The protein below binds the small molecule below.
Small molecule (SMILES): OC[C@H]1O[C@@H](O)[C@H](F)[C@@H](O)[C@H]1O

Binding-site contacts:
Ligand atom C4 contacts residue TYR456 of chain 2.A at 3.8 Å (hydrophobic).
Ligand atom C6 contacts residue FDA1 of chain 2.C at 4.0 Å.
Ligand atom F2 contacts residue FDA1 of chain 2.C at 3.7 Å.
Ligand atom C6 contacts residue LEU545 of chain 2.A at 3.5 Å (hydrophobic).
Ligand atom O5 contacts residue FDA1 of chain 2.C at 3.3 Å.
Ligand atom C6 contacts residue CYS546 of chain 2.A at 3.6 Å (hydrophobic).
Ligand atom O3 contacts residue HIS450 of chain 2.A at 3.4 Å.
Ligand atom O5 contacts residue HIS548 of chain 2.A at 3.7 Å.
Ligand atom C3 contacts residue GLN448 of chain 2.A at 3.8 Å.
Ligand atom O3 contacts residue ASP452 of chain 2.A at 2.2 Å (salt-bridge).
Ligand atom O6 contacts residue TYR456 of chain 2.A at 3.1 Å (h-bond).
Ligand atom C3 contacts residue ASP452 of chain 2.A at 3.2 Å.
Ligand atom O1 contacts residue HIS548 of chain 2.A at 2.6 Å (h-bond).
Ligand atom O3 contacts residue GLN448 of chain 2.A at 3.1 Å (h-bond).
Ligand atom C1 contacts residue HIS548 of chain 2.A at 3.3 Å.
Ligand atom F2 contacts residue GLN448 of chain 2.A at 2.8 Å.
Ligand atom O1 contacts residue FDA1 of chain 2.C at 3.0 Å.
Ligand atom C1 contacts residue ASN593 of chain 2.A at 3.8 Å.
Ligand atom F2 contacts residue PHE474 of chain 2.A at 3.7 Å.
Ligand atom C3 contacts residue ARG472 of chain 2.A at 3.7 Å.
Ligand atom C1 contacts residue PHE474 of chain 2.A at 4.0 Å (hydrophobic).
Ligand atom O4 contacts residue FDA1 of chain 2.C at 3.5 Å.
Ligand atom C2 contacts residue FDA1 of chain 2.C at 3.6 Å.
Ligand atom C1 contacts residue FDA1 of chain 2.C at 3.6 Å.
Ligand atom O3 contacts residue THR169 of chain 2.A at 3.9 Å.
Ligand atom F2 contacts residue ASN593 of chain 2.A at 2.9 Å.
Ligand atom O1 contacts residue ASN593 of chain 2.A at 3.0 Å (h-bond).
Ligand atom C5 contacts residue CYS546 of chain 2.A at 3.7 Å (hydrophobic).
Ligand atom O4 contacts residue ASP452 of chain 2.A at 2.8 Å (salt-bridge).
Ligand atom O6 contacts residue PHE454 of chain 2.A at 3.7 Å.
Ligand atom O6 contacts residue LEU545 of chain 2.A at 2.8 Å (h-bond).
Ligand atom C2 contacts residue GLN448 of chain 2.A at 3.8 Å.
Ligand atom C4 contacts residue ASP452 of chain 2.A at 3.4 Å.
Ligand atom O3 contacts residue ARG472 of chain 2.A at 3.5 Å.
Ligand atom O4 contacts residue THR169 of chain 2.A at 3.5 Å (h-bond).
Ligand atom O5 contacts residue CYS546 of chain 2.A at 3.5 Å (h-bond).
Ligand atom C2 contacts residue THR169 of chain 2.A at 4.0 Å.
Ligand atom C2 contacts residue ASN593 of chain 2.A at 3.9 Å.
Ligand atom O6 contacts residue CYS546 of chain 2.A at 3.6 Å.
Ligand atom C3 contacts residue PHE474 of chain 2.A at 3.8 Å (hydrophobic).

Sequence of chain 2.A:
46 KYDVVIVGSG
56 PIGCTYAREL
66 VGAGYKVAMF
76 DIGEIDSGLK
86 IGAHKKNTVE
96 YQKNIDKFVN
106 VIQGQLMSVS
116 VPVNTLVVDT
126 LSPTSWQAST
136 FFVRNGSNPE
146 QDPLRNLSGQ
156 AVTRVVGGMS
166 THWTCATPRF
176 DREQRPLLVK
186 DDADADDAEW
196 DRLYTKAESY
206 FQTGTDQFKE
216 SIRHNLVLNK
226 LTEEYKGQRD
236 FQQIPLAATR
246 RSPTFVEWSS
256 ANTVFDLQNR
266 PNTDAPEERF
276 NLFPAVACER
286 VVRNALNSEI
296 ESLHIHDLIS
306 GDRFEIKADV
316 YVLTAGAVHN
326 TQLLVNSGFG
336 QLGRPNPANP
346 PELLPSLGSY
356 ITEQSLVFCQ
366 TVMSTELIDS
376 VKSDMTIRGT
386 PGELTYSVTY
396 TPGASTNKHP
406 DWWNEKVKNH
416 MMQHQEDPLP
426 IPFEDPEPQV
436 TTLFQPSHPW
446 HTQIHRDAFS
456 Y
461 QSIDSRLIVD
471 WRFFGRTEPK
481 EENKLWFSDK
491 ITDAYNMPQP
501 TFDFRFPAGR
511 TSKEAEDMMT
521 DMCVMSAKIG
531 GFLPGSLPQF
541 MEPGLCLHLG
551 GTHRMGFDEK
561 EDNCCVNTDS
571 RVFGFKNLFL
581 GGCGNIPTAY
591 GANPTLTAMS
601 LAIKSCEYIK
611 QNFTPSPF